Binding-site contacts:
Ligand atom O7 contacts residue ASN291 of chain 2.A at 3.4 Å (h-bond).
Ligand atom C3 contacts residue ASN291 of chain 2.A at 3.9 Å.
Ligand atom C8 contacts residue ASN280 of chain 2.A at 4.5 Å.
Ligand atom C4 contacts residue ASN291 of chain 2.A at 4.3 Å.
Ligand atom N2 contacts residue ASN291 of chain 2.A at 3.0 Å (h-bond).
Ligand atom O7 contacts residue ASN280 of chain 2.A at 3.9 Å.
Ligand atom C2 contacts residue ASN291 of chain 2.A at 2.7 Å.
Ligand atom C5 contacts residue ASN291 of chain 2.A at 3.6 Å.
Ligand atom C8 contacts residue LYS282 of chain 2.A at 4.4 Å.
Ligand atom O5 contacts residue ASN291 of chain 2.A at 2.4 Å (h-bond).
Ligand atom C7 contacts residue ASN291 of chain 2.A at 3.3 Å.
Ligand atom C8 contacts residue ASN291 of chain 2.A at 3.7 Å.
Ligand atom C1 contacts residue ASN291 of chain 2.A at 1.5 Å.

A small-molecule ligand and the protein it binds are described below.
Small molecule (SMILES): CC(=O)N[C@H]1[C@H](O[C@H]2[C@H](O)[C@@H](NC(C)=O)CO[C@@H]2CO)O[C@H](CO)[C@@H](O)[C@@H]1O

Sequence of chain 2.A:
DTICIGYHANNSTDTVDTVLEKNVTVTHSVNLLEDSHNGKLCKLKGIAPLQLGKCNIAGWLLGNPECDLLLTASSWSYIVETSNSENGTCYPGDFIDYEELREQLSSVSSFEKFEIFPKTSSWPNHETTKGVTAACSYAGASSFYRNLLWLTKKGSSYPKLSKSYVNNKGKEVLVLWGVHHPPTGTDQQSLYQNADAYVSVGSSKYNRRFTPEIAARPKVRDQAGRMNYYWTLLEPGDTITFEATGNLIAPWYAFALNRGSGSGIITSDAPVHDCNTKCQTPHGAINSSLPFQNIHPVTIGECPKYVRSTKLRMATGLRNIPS